Binding-site contacts:
Ligand atom C6 contacts residue ASP176 of chain 1.E at 4.5 Å.
Ligand atom C3 contacts residue ASN173 of chain 1.E at 3.6 Å.
Ligand atom C4 contacts residue ASN173 of chain 1.E at 4.1 Å.
Ligand atom N2 contacts residue ASN173 of chain 1.E at 2.8 Å (h-bond).
Ligand atom C5 contacts residue ASN173 of chain 1.E at 3.6 Å.
Ligand atom C2 contacts residue ASN173 of chain 1.E at 2.2 Å.
Ligand atom C7 contacts residue ASN173 of chain 1.E at 3.3 Å.
Ligand atom C1 contacts residue ASN173 of chain 1.E at 1.4 Å.
Ligand atom O5 contacts residue ASN173 of chain 1.E at 2.4 Å (h-bond).
Ligand atom C1 contacts residue THR175 of chain 1.E at 4.0 Å.
Ligand atom O6 contacts residue ASP176 of chain 1.E at 4.4 Å.
Ligand atom C5 contacts residue THR175 of chain 1.E at 3.7 Å.
Ligand atom O7 contacts residue ASN173 of chain 1.E at 3.5 Å (h-bond).
Ligand atom C5 contacts residue ASP176 of chain 1.E at 4.3 Å.
Ligand atom C6 contacts residue THR175 of chain 1.E at 3.9 Å.
Ligand atom O5 contacts residue ASP176 of chain 1.E at 3.4 Å (salt-bridge).
Ligand atom O5 contacts residue THR175 of chain 1.E at 3.9 Å.
Ligand atom C1 contacts residue ASP176 of chain 1.E at 3.9 Å.
Ligand atom C8 contacts residue ASN173 of chain 1.E at 4.3 Å.

This protein binds this small molecule.
Small molecule (SMILES): CC(=O)N[C@@H]1[C@@H](O)[C@H](O)[C@@H](CO)O[C@H]1O

Sequence of chain 1.E:
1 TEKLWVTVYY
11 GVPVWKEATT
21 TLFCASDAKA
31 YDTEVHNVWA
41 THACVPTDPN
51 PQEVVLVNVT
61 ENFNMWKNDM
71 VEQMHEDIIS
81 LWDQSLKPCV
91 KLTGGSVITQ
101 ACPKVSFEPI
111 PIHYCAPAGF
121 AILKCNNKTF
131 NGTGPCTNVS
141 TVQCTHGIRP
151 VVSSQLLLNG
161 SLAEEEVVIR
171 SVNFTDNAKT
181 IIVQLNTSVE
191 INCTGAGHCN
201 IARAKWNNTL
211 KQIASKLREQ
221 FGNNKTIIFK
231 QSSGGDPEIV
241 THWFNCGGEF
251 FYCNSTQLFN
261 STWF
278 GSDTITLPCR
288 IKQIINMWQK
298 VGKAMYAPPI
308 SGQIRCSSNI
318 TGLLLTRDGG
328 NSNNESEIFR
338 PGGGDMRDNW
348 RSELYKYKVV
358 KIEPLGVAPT